Sequence of chain 2.A:
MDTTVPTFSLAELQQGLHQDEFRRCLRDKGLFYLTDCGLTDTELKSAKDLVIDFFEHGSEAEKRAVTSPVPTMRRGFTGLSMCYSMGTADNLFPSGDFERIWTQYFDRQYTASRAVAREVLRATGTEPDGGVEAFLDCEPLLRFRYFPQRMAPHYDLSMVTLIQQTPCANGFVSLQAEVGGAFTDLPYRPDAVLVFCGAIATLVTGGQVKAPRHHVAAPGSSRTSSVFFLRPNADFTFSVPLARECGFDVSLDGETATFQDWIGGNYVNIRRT

Binding-site contacts:
Ligand atom C5 contacts residue VAL245 of chain 2.A at 4.1 Å (hydrophobic).
Ligand atom O3 contacts residue SER260 of chain 2.A at 3.9 Å.
Ligand atom C1 contacts residue FE1 of chain 2.B at 2.8 Å.
Ligand atom C2 contacts residue HIS243 of chain 2.A at 4.3 Å.
Ligand atom O2 contacts residue HIS243 of chain 2.A at 4.4 Å.
Ligand atom C1 contacts residue ASP185 of chain 2.A at 4.4 Å.
Ligand atom C4 contacts residue ILE192 of chain 2.A at 4.4 Å (hydrophobic).
Ligand atom O2 contacts residue ILE305 of chain 2.A at 3.5 Å.
Ligand atom O4 contacts residue SER260 of chain 2.A at 3.7 Å.
Ligand atom C5 contacts residue LEU204 of chain 2.A at 4.2 Å (hydrophobic).
Ligand atom C5 contacts residue ARG258 of chain 2.A at 3.9 Å.
Ligand atom C3 contacts residue FE1 of chain 2.B at 4.3 Å.
Ligand atom O2 contacts residue FE1 of chain 2.B at 2.2 Å.
Ligand atom O5 contacts residue FE1 of chain 2.B at 2.2 Å.
Ligand atom O5 contacts residue HIS243 of chain 2.A at 3.1 Å (h-bond).
Ligand atom C3 contacts residue MET180 of chain 2.A at 4.3 Å (hydrophobic).
Ligand atom C5 contacts residue SER260 of chain 2.A at 4.0 Å.
Ligand atom O5 contacts residue ASP185 of chain 2.A at 4.4 Å.
Ligand atom C2 contacts residue FE1 of chain 2.B at 2.8 Å.
Ligand atom C1 contacts residue HIS183 of chain 2.A at 3.8 Å.
Ligand atom O3 contacts residue ARG258 of chain 2.A at 3.3 Å (salt-bridge).
Ligand atom O5 contacts residue HIS183 of chain 2.A at 3.3 Å (h-bond).
Ligand atom O2 contacts residue HIS183 of chain 2.A at 3.1 Å (h-bond).
Ligand atom O2 contacts residue PHE264 of chain 2.A at 3.7 Å.
Ligand atom O2 contacts residue ASP185 of chain 2.A at 3.4 Å (salt-bridge).
Ligand atom O4 contacts residue ILE192 of chain 2.A at 4.2 Å.
Ligand atom O3 contacts residue VAL245 of chain 2.A at 3.6 Å.
Ligand atom C3 contacts residue VAL262 of chain 2.A at 4.1 Å (hydrophobic).
Ligand atom C4 contacts residue LEU204 of chain 2.A at 4.0 Å (hydrophobic).
Ligand atom C2 contacts residue HIS183 of chain 2.A at 3.9 Å.
Ligand atom O5 contacts residue MET180 of chain 2.A at 3.7 Å.
Ligand atom C4 contacts residue VAL245 of chain 2.A at 4.4 Å (hydrophobic).
Ligand atom O4 contacts residue ARG258 of chain 2.A at 3.1 Å (salt-bridge).
Ligand atom O4 contacts residue LEU204 of chain 2.A at 4.0 Å.
Ligand atom O3 contacts residue PHE164 of chain 2.A at 4.2 Å.
Ligand atom C1 contacts residue PHE264 of chain 2.A at 4.1 Å (hydrophobic).
Ligand atom C2 contacts residue MET180 of chain 2.A at 4.2 Å (hydrophobic).
Ligand atom C1 contacts residue VAL262 of chain 2.A at 4.4 Å (hydrophobic).

The small molecule below binds the protein below.
Small molecule (SMILES): O=CC(=O)CCC(=O)O